Sequence of chain 1.D:
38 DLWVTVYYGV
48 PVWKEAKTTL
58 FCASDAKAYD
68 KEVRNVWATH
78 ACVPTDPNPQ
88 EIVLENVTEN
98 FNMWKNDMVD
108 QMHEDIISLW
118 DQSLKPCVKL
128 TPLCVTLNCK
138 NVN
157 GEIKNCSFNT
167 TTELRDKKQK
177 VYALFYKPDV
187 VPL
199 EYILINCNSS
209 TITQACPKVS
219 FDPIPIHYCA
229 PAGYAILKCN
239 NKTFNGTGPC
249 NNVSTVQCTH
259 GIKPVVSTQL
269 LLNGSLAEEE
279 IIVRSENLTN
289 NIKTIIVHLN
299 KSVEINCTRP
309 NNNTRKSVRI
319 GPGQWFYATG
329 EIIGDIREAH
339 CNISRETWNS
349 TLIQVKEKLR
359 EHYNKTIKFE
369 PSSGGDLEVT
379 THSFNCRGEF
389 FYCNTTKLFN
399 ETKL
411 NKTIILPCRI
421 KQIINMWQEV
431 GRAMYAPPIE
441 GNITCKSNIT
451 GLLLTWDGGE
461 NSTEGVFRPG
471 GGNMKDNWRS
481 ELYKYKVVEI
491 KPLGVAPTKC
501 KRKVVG

Binding-site contacts:
Ligand atom O7 contacts residue ASN448 of chain 1.D at 4.2 Å.
Ligand atom C5 contacts residue SER300 of chain 1.D at 4.1 Å.
Ligand atom C7 contacts residue ASN271 of chain 1.D at 4.2 Å.
Ligand atom C1 contacts residue GLU302 of chain 1.D at 4.4 Å.
Ligand atom O5 contacts residue GLU302 of chain 1.D at 4.0 Å.
Ligand atom C8 contacts residue ASN271 of chain 1.D at 3.9 Å.
Ligand atom O6 contacts residue GLU302 of chain 1.D at 4.0 Å.
Ligand atom N2 contacts residue ASN448 of chain 1.D at 2.8 Å (h-bond).
Ligand atom O5 contacts residue ASN448 of chain 1.D at 2.5 Å (h-bond).
Ligand atom C7 contacts residue ASN448 of chain 1.D at 3.7 Å.
Ligand atom C4 contacts residue ASN448 of chain 1.D at 4.3 Å.
Ligand atom C2 contacts residue ASN448 of chain 1.D at 2.5 Å.
Ligand atom N2 contacts residue NAG1 of chain 1.X at 4.0 Å.
Ligand atom C3 contacts residue ASN448 of chain 1.D at 3.8 Å.
Ligand atom C7 contacts residue NAG1 of chain 1.X at 4.2 Å.
Ligand atom C5 contacts residue ASN448 of chain 1.D at 3.7 Å.
Ligand atom O5 contacts residue SER300 of chain 1.D at 3.5 Å (h-bond).
Ligand atom C8 contacts residue NAG1 of chain 1.X at 3.4 Å.
Ligand atom C6 contacts residue SER300 of chain 1.D at 3.5 Å.
Ligand atom C5 contacts residue GLU302 of chain 1.D at 4.2 Å.
Ligand atom C6 contacts residue GLU302 of chain 1.D at 4.3 Å.
Ligand atom C1 contacts residue ASN448 of chain 1.D at 1.4 Å.

A protein and the small-molecule ligand that binds it are described below.
Small molecule (SMILES): CC(=O)N[C@@H]1[C@@H](O)[C@H](O)[C@@H](CO)O[C@H]1O